Sequence of chain 1.B:
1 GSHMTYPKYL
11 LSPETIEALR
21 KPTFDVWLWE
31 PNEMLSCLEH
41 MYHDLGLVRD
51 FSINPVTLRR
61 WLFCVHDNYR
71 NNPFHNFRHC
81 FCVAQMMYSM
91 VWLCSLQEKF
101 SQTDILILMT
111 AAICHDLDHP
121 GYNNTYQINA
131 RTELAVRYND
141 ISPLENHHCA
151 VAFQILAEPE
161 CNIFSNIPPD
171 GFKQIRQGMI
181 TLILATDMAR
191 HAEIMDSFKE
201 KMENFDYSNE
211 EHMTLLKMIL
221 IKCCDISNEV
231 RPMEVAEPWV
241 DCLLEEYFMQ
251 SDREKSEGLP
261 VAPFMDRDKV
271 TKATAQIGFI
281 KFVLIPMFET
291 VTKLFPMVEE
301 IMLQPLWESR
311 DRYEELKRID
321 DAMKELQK

A small-molecule ligand and the protein it binds are described below.
Small molecule (SMILES): CC(C)Cn1c(=O)n(C)c(=O)c2nc[nH]c21

Binding-site contacts:
Ligand atom O2 contacts residue MET188 of chain 1.B at 3.9 Å.
Ligand atom C2 contacts residue TYR247 of chain 1.B at 3.3 Å (hydrophobic).
Ligand atom N1 contacts residue TYR247 of chain 1.B at 3.6 Å.
Ligand atom C5 contacts residue TYR247 of chain 1.B at 3.6 Å (hydrophobic).
Ligand atom N7 contacts residue PCG1 of chain 1.I at 0.7 Å (h-bond).
Ligand atom C2 contacts residue PCG1 of chain 1.I at 2.3 Å.
Ligand atom C5 contacts residue PCG1 of chain 1.I at 1.0 Å.
Ligand atom C6 contacts residue PHE279 of chain 1.B at 3.5 Å (hydrophobic).
Ligand atom C10 contacts residue PHE279 of chain 1.B at 3.9 Å (hydrophobic).
Ligand atom C11 contacts residue PHE264 of chain 1.B at 3.7 Å (hydrophobic).
Ligand atom O2 contacts residue TYR247 of chain 1.B at 3.8 Å.
Ligand atom C4 contacts residue PCG1 of chain 1.I at 2.4 Å.
Ligand atom C6 contacts residue TYR247 of chain 1.B at 3.8 Å (hydrophobic).
Ligand atom C14 contacts residue PHE279 of chain 1.B at 3.8 Å (hydrophobic).
Ligand atom C4 contacts residue TYR247 of chain 1.B at 3.3 Å (hydrophobic).
Ligand atom C2 contacts residue PHE279 of chain 1.B at 3.8 Å (hydrophobic).
Ligand atom C10 contacts residue ILE226 of chain 1.B at 3.8 Å (hydrophobic).
Ligand atom N3 contacts residue TYR247 of chain 1.B at 3.1 Å (h-bond).
Ligand atom N1 contacts residue PHE279 of chain 1.B at 3.5 Å.
Ligand atom C10 contacts residue PCG1 of chain 1.I at 0.7 Å.
Ligand atom C6 contacts residue PCG1 of chain 1.I at 1.0 Å.
Ligand atom N7 contacts residue GLN276 of chain 1.B at 3.5 Å (h-bond).
Ligand atom C5 contacts residue LEU243 of chain 1.B at 3.6 Å (hydrophobic).
Ligand atom O2 contacts residue PCG1 of chain 1.I at 2.7 Å.
Ligand atom N1 contacts residue PCG1 of chain 1.I at 1.3 Å.
Ligand atom N9 contacts residue TYR247 of chain 1.B at 3.9 Å.
Ligand atom O6 contacts residue PHE279 of chain 1.B at 3.5 Å.
Ligand atom N7 contacts residue PHE279 of chain 1.B at 3.8 Å.
Ligand atom N3 contacts residue PCG1 of chain 1.I at 3.2 Å (h-bond).
Ligand atom O6 contacts residue PCG1 of chain 1.I at 0.0 Å.
Ligand atom O6 contacts residue LEU243 of chain 1.B at 3.5 Å.
Ligand atom C6 contacts residue LEU243 of chain 1.B at 3.7 Å (hydrophobic).
Ligand atom C8 contacts residue GLN276 of chain 1.B at 3.9 Å.
Ligand atom C8 contacts residue PCG1 of chain 1.I at 1.1 Å.
Ligand atom C4 contacts residue PHE279 of chain 1.B at 3.7 Å (hydrophobic).
Ligand atom N7 contacts residue LEU243 of chain 1.B at 3.5 Å.
Ligand atom C5 contacts residue PHE279 of chain 1.B at 3.6 Å (hydrophobic).
Ligand atom C11 contacts residue TYR247 of chain 1.B at 3.7 Å (hydrophobic).
Ligand atom C8 contacts residue ALA275 of chain 1.B at 3.1 Å (hydrophobic).
Ligand atom N9 contacts residue PCG1 of chain 1.I at 2.3 Å (h-bond).